Binding-site contacts:
Ligand atom C6 contacts residue PHE31 of chain 1.A at 4.2 Å (hydrophobic).
Ligand atom C3 contacts residue TYR85 of chain 1.A at 3.5 Å (hydrophobic).
Ligand atom N2 contacts residue ILE96 of chain 1.A at 4.1 Å.
Ligand atom N1 contacts residue ASN86 of chain 1.A at 2.9 Å (h-bond).
Ligand atom C5 contacts residue ILE96 of chain 1.A at 4.3 Å (hydrophobic).
Ligand atom N1 contacts residue TYR43 of chain 1.A at 4.3 Å.
Ligand atom BR1 contacts residue VAL30 of chain 1.A at 4.2 Å.
Ligand atom C6 contacts residue VAL35 of chain 1.A at 3.6 Å (hydrophobic).
Ligand atom N2 contacts residue VAL35 of chain 1.A at 4.4 Å.
Ligand atom C2 contacts residue VAL40 of chain 1.A at 4.4 Å (hydrophobic).
Ligand atom C7 contacts residue VAL35 of chain 1.A at 3.5 Å (hydrophobic).
Ligand atom C4 contacts residue ILE96 of chain 1.A at 4.3 Å (hydrophobic).
Ligand atom N1 contacts residue ILE96 of chain 1.A at 4.3 Å.
Ligand atom C3 contacts residue ASN86 of chain 1.A at 3.0 Å.
Ligand atom C5 contacts residue PHE31 of chain 1.A at 4.2 Å (hydrophobic).
Ligand atom C5 contacts residue TYR43 of chain 1.A at 3.9 Å (hydrophobic).
Ligand atom C2 contacts residue ILE96 of chain 1.A at 4.3 Å (hydrophobic).
Ligand atom C4 contacts residue TYR85 of chain 1.A at 4.5 Å (hydrophobic).
Ligand atom N2 contacts residue ASN86 of chain 1.A at 3.4 Å (h-bond).
Ligand atom C3 contacts residue ILE96 of chain 1.A at 4.2 Å (hydrophobic).
Ligand atom C7 contacts residue VAL30 of chain 1.A at 3.8 Å (hydrophobic).
Ligand atom C6 contacts residue VAL30 of chain 1.A at 4.3 Å (hydrophobic).
Ligand atom N2 contacts residue TYR43 of chain 1.A at 3.9 Å.
Ligand atom C4 contacts residue ASN86 of chain 1.A at 3.5 Å.
Ligand atom C2 contacts residue ASN86 of chain 1.A at 4.2 Å.
Ligand atom C5 contacts residue VAL35 of chain 1.A at 4.0 Å (hydrophobic).
Ligand atom C8 contacts residue VAL35 of chain 1.A at 4.0 Å (hydrophobic).
Ligand atom N1 contacts residue TYR85 of chain 1.A at 3.4 Å.
Ligand atom C4 contacts residue VAL35 of chain 1.A at 4.4 Å (hydrophobic).
Ligand atom C4 contacts residue TYR43 of chain 1.A at 4.2 Å (hydrophobic).

Sequence of chain 1.A:
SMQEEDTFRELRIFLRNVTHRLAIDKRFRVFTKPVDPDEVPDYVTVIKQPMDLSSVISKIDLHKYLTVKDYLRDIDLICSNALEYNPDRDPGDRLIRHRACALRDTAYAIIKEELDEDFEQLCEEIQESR

This protein binds this small molecule.
Small molecule (SMILES): Brc1ccnc2ncccc12